Binding-site contacts:
Ligand atom C2 contacts residue ILE163 of chain 1.A at 3.5 Å (hydrophobic).
Ligand atom C6 contacts residue MET244 of chain 1.A at 3.2 Å (hydrophobic).
Ligand atom C10 contacts residue MET244 of chain 1.A at 4.0 Å (hydrophobic).
Ligand atom C6 contacts residue SER247 of chain 1.A at 4.0 Å.
Ligand atom C15 contacts residue ILE187 of chain 1.A at 4.0 Å (hydrophobic).
Ligand atom C12 contacts residue VAL185 of chain 1.A at 3.6 Å (hydrophobic).
Ligand atom C13 contacts residue THR142 of chain 1.A at 3.3 Å.
Ligand atom C7 contacts residue MET244 of chain 1.A at 4.0 Å (hydrophobic).
Ligand atom N contacts residue ASN141 of chain 1.A at 3.5 Å (h-bond).
Ligand atom C4 contacts residue MET248 of chain 1.A at 3.7 Å (hydrophobic).
Ligand atom C11 contacts residue PRO182 of chain 1.A at 3.3 Å (hydrophobic).
Ligand atom C14 contacts residue ILE187 of chain 1.A at 3.9 Å (hydrophobic).
Ligand atom C14 contacts residue LEU147 of chain 1.A at 3.6 Å (hydrophobic).
Ligand atom C11 contacts residue VAL185 of chain 1.A at 3.3 Å (hydrophobic).
Ligand atom C12 contacts residue PRO182 of chain 1.A at 4.0 Å (hydrophobic).
Ligand atom C7 contacts residue PRO182 of chain 1.A at 3.9 Å (hydrophobic).
Ligand atom C6 contacts residue PHE144 of chain 1.A at 3.7 Å (hydrophobic).
Ligand atom C6 contacts residue MET248 of chain 1.A at 3.9 Å (hydrophobic).
Ligand atom C11 contacts residue ILE187 of chain 1.A at 3.9 Å (hydrophobic).
Ligand atom C8 contacts residue MET248 of chain 1.A at 3.7 Å (hydrophobic).
Ligand atom C contacts residue MET248 of chain 1.A at 3.9 Å (hydrophobic).
Ligand atom C5 contacts residue MET248 of chain 1.A at 3.5 Å (hydrophobic).
Ligand atom N contacts residue VAL185 of chain 1.A at 2.8 Å (h-bond).
Ligand atom C13 contacts residue VAL185 of chain 1.A at 3.1 Å (hydrophobic).
Ligand atom C14 contacts residue PHE144 of chain 1.A at 3.8 Å (hydrophobic).
Ligand atom CL contacts residue MET248 of chain 1.A at 3.3 Å.
Ligand atom C7 contacts residue PHE144 of chain 1.A at 3.6 Å (hydrophobic).
Ligand atom CL contacts residue PHE144 of chain 1.A at 3.5 Å.
Ligand atom C12 contacts residue ILE187 of chain 1.A at 3.8 Å (hydrophobic).
Ligand atom N contacts residue PRO182 of chain 1.A at 3.1 Å (h-bond).
Ligand atom C contacts residue TYR159 of chain 1.A at 3.7 Å (hydrophobic).
Ligand atom C10 contacts residue PRO182 of chain 1.A at 3.8 Å (hydrophobic).
Ligand atom C5 contacts residue MET244 of chain 1.A at 3.1 Å (hydrophobic).
Ligand atom C7 contacts residue MET248 of chain 1.A at 3.9 Å (hydrophobic).
Ligand atom CL contacts residue LEU151 of chain 1.A at 3.5 Å.
Ligand atom C2 contacts residue TYR159 of chain 1.A at 3.6 Å (hydrophobic).
Ligand atom CL contacts residue LEU147 of chain 1.A at 3.9 Å.
Ligand atom C3 contacts residue MET248 of chain 1.A at 3.6 Å (hydrophobic).
Ligand atom C13 contacts residue ASN141 of chain 1.A at 3.4 Å.
Ligand atom C1 contacts residue ILE187 of chain 1.A at 3.9 Å (hydrophobic).

This small molecule binds to this protein.
Small molecule (SMILES): CC(C)c1ccccc1-c1ccc(C[NH3+])cc1Cl

Sequence of chain 1.A:
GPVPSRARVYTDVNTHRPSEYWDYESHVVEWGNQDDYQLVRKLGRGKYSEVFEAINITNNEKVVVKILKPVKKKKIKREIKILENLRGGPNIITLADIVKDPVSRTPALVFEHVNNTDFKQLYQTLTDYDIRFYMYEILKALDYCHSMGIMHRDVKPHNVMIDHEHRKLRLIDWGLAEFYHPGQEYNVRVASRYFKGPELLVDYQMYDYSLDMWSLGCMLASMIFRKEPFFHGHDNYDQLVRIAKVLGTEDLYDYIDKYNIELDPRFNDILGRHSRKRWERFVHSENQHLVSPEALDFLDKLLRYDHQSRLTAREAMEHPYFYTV